A protein and the small-molecule ligand that binds it are described below.
Small molecule (SMILES): Nc1ncnc2c1ncn2[C@@H]1O[C@H](COP(=O)(O)O)[C@@H](OP(=O)(O)O)[C@H]1O

Sequence of chain 1.B:
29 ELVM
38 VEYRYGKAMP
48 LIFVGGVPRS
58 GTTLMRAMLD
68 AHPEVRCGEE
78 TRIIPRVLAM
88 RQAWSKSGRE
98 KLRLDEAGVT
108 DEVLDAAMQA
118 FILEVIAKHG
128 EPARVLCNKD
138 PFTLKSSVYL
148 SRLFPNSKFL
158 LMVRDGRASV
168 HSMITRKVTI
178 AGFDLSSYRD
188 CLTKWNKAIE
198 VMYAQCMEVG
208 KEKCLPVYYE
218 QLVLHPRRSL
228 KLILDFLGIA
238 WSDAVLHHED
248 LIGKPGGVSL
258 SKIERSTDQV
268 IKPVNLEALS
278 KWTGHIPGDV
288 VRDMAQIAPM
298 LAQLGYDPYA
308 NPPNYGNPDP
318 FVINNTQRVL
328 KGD

Binding-site contacts:
Ligand atom O5P contacts residue SER57 of chain 1.B at 3.1 Å (h-bond).
Ligand atom O2P contacts residue ALA275 of chain 1.B at 3.4 Å.
Ligand atom O3P contacts residue ARG161 of chain 1.B at 2.9 Å (salt-bridge).
Ligand atom N3 contacts residue TYR216 of chain 1.B at 2.7 Å (h-bond).
Ligand atom O5P contacts residue THR59 of chain 1.B at 2.7 Å (h-bond).
Ligand atom P2 contacts residue SER263 of chain 1.B at 3.5 Å.
Ligand atom N6 contacts residue PRO270 of chain 1.B at 3.0 Å (h-bond).
Ligand atom N6 contacts residue LYS269 of chain 1.B at 2.9 Å (salt-bridge).
Ligand atom N1 contacts residue ASN272 of chain 1.B at 3.0 Å (h-bond).
Ligand atom P2 contacts residue ARG56 of chain 1.B at 3.5 Å.
Ligand atom C3' contacts residue ARG56 of chain 1.B at 3.6 Å.
Ligand atom O2P contacts residue LYS278 of chain 1.B at 3.0 Å (salt-bridge).
Ligand atom N7 contacts residue GLN266 of chain 1.B at 3.3 Å (h-bond).
Ligand atom C5' contacts residue SER263 of chain 1.B at 3.5 Å.
Ligand atom O6P contacts residue SER263 of chain 1.B at 2.8 Å (h-bond).
Ligand atom C3' contacts residue GLN266 of chain 1.B at 3.5 Å.
Ligand atom O5P contacts residue ARG56 of chain 1.B at 3.4 Å (salt-bridge).
Ligand atom O5P contacts residue GLY58 of chain 1.B at 3.2 Å (h-bond).
Ligand atom O4P contacts residue ARG56 of chain 1.B at 2.8 Å (salt-bridge).
Ligand atom O4P contacts residue SER263 of chain 1.B at 3.1 Å (h-bond).
Ligand atom O2' contacts residue GLN266 of chain 1.B at 3.5 Å.
Ligand atom O5' contacts residue SER57 of chain 1.B at 3.3 Å (h-bond).
Ligand atom O3P contacts residue SER169 of chain 1.B at 3.6 Å.
Ligand atom O1P contacts residue ARG56 of chain 1.B at 2.9 Å (salt-bridge).
Ligand atom O5' contacts residue GLY58 of chain 1.B at 2.9 Å (h-bond).
Ligand atom C2 contacts residue ASN272 of chain 1.B at 3.1 Å.
Ligand atom O1P contacts residue ARG173 of chain 1.B at 2.7 Å (salt-bridge).
Ligand atom C5' contacts residue ARG56 of chain 1.B at 3.6 Å.
Ligand atom O6P contacts residue THR59 of chain 1.B at 3.6 Å.
Ligand atom N7 contacts residue VAL267 of chain 1.B at 3.5 Å.
Ligand atom N6 contacts residue GLN266 of chain 1.B at 3.5 Å (h-bond).
Ligand atom C2 contacts residue TYR216 of chain 1.B at 3.5 Å (hydrophobic).
Ligand atom O3' contacts residue ARG161 of chain 1.B at 3.1 Å (salt-bridge).
Ligand atom O2P contacts residue ARG173 of chain 1.B at 2.9 Å (salt-bridge).
Ligand atom O6P contacts residue THR60 of chain 1.B at 2.7 Å (h-bond).
Ligand atom N1 contacts residue VAL271 of chain 1.B at 3.5 Å.
Ligand atom O5' contacts residue ARG56 of chain 1.B at 3.4 Å.
Ligand atom O1P contacts residue SER169 of chain 1.B at 2.6 Å (h-bond).
Ligand atom C2' contacts residue GLN266 of chain 1.B at 3.6 Å.
Ligand atom C8 contacts residue GLN266 of chain 1.B at 3.5 Å.